Binding-site contacts:
Ligand atom O11 contacts residue GLY44 of chain 1.B at 4.0 Å.
Ligand atom O25 contacts residue LEU115 of chain 1.B at 3.5 Å.
Ligand atom O06 contacts residue ASN113 of chain 1.B at 4.0 Å.
Ligand atom O11 contacts residue LEU115 of chain 1.B at 2.9 Å (h-bond).
Ligand atom C03 contacts residue ALA114 of chain 1.B at 3.5 Å (hydrophobic).
Ligand atom C03 contacts residue HIS269 of chain 1.B at 3.0 Å.
Ligand atom C04 contacts residue GLY46 of chain 1.B at 3.0 Å.
Ligand atom C22 contacts residue MET208 of chain 1.B at 3.8 Å (hydrophobic).
Ligand atom C05 contacts residue TRP270 of chain 1.B at 3.6 Å (hydrophobic).
Ligand atom C05 contacts residue GLY44 of chain 1.B at 3.9 Å.
Ligand atom C01 contacts residue PHE173 of chain 1.B at 3.8 Å (hydrophobic).
Ligand atom O09 contacts residue ALA49 of chain 1.B at 3.5 Å.
Ligand atom O11 contacts residue GLY45 of chain 1.B at 2.9 Å (h-bond).
Ligand atom C01 contacts residue LEU158 of chain 1.B at 3.7 Å (hydrophobic).
Ligand atom C14 contacts residue MET208 of chain 1.B at 4.0 Å (hydrophobic).
Ligand atom O08 contacts residue MET177 of chain 1.B at 4.0 Å.
Ligand atom O11 contacts residue ALA114 of chain 1.B at 3.1 Å.
Ligand atom O08 contacts residue PHE173 of chain 1.B at 3.8 Å.
Ligand atom C07 contacts residue GLY46 of chain 1.B at 3.6 Å.
Ligand atom C13 contacts residue LEU158 of chain 1.B at 3.8 Å (hydrophobic).
Ligand atom C10 contacts residue ALA114 of chain 1.B at 3.8 Å (hydrophobic).
Ligand atom C05 contacts residue GLY46 of chain 1.B at 3.5 Å.
Ligand atom C04 contacts residue GLY45 of chain 1.B at 3.3 Å.
Ligand atom C23 contacts residue PHE212 of chain 1.B at 3.5 Å (hydrophobic).
Ligand atom C05 contacts residue GLY45 of chain 1.B at 3.6 Å.
Ligand atom C10 contacts residue LEU115 of chain 1.B at 3.8 Å (hydrophobic).
Ligand atom O06 contacts residue TRP270 of chain 1.B at 3.6 Å.
Ligand atom C10 contacts residue GLY45 of chain 1.B at 3.7 Å.
Ligand atom O06 contacts residue GLY44 of chain 1.B at 3.4 Å.
Ligand atom C02 contacts residue HIS269 of chain 1.B at 3.7 Å.
Ligand atom C03 contacts residue GLY45 of chain 1.B at 3.7 Å.
Ligand atom O08 contacts residue TRP270 of chain 1.B at 3.7 Å.
Ligand atom O06 contacts residue GLY45 of chain 1.B at 3.8 Å.
Ligand atom O09 contacts residue ASN54 of chain 1.B at 3.4 Å (h-bond).
Ligand atom C22 contacts residue PHE212 of chain 1.B at 3.1 Å (hydrophobic).
Ligand atom O09 contacts residue GLY46 of chain 1.B at 3.9 Å.
Ligand atom O09 contacts residue TRP270 of chain 1.B at 3.6 Å.
Ligand atom O08 contacts residue GLY46 of chain 1.B at 3.3 Å.
Ligand atom C04 contacts residue HIS269 of chain 1.B at 4.0 Å.
Ligand atom C07 contacts residue TRP270 of chain 1.B at 3.2 Å (hydrophobic).

This protein binds this small molecule.
Small molecule (SMILES): C[C@H](/C=C/C(=O)C(=O)[O-])C(=O)CC[C@H]1C(=O)CC[C@@]2(C)[C@@H]1CC[C@@H]2O

Sequence of chain 1.B:
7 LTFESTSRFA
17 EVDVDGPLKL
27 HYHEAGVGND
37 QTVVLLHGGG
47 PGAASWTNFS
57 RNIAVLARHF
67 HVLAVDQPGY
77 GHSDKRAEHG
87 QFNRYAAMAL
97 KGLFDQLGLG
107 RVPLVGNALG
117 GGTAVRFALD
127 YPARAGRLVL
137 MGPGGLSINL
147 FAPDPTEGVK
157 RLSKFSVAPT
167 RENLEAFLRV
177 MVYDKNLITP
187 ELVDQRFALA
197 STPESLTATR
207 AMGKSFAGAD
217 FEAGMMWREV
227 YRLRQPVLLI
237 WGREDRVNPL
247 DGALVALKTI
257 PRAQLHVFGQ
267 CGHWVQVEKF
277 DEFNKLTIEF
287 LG